Sequence of chain 3.C:
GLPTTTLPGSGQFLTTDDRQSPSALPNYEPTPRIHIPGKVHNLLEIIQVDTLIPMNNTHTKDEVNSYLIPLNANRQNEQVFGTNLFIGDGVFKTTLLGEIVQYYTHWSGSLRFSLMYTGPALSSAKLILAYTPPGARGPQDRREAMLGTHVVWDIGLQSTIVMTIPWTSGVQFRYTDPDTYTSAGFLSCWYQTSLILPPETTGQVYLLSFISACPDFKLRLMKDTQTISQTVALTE

A protein and the small-molecule ligand that binds it are described below.
Small molecule (SMILES): Cc1cc(CCCOc2c(C)cc(-c3noc(C(F)(F)F)n3)cc2C)on1

Binding-site contacts:
Ligand atom CM4 contacts residue PHE186 of chain 2.A at 3.5 Å (hydrophobic).
Ligand atom O1A contacts residue PHE186 of chain 2.A at 3.4 Å.
Ligand atom C3C contacts residue TYR128 of chain 2.A at 3.1 Å (hydrophobic).
Ligand atom C3 contacts residue LEU106 of chain 2.A at 3.4 Å (hydrophobic).
Ligand atom C3B contacts residue MET224 of chain 2.A at 3.6 Å (hydrophobic).
Ligand atom F3 contacts residue VAL176 of chain 2.A at 3.6 Å.
Ligand atom F1 contacts residue MET224 of chain 2.A at 3.7 Å.
Ligand atom F2 contacts residue PHE186 of chain 2.A at 3.1 Å.
Ligand atom N1A contacts residue PRO174 of chain 2.A at 3.5 Å.
Ligand atom C4B contacts residue TYR152 of chain 2.A at 3.6 Å (hydrophobic).
Ligand atom CM4 contacts residue ALA150 of chain 2.A at 3.7 Å (hydrophobic).
Ligand atom CM6 contacts residue TYR152 of chain 2.A at 3.4 Å (hydrophobic).
Ligand atom CM2 contacts residue MET224 of chain 2.A at 3.5 Å (hydrophobic).
Ligand atom N3A contacts residue TYR152 of chain 2.A at 3.5 Å.
Ligand atom CM4 contacts residue VAL176 of chain 2.A at 3.7 Å (hydrophobic).
Ligand atom F1 contacts residue PHE186 of chain 2.A at 3.3 Å.
Ligand atom N1A contacts residue ALA24 of chain 2.C at 3.3 Å.
Ligand atom CM2 contacts residue TYR128 of chain 2.A at 3.4 Å (hydrophobic).
Ligand atom O1A contacts residue ALA24 of chain 2.C at 3.4 Å.
Ligand atom F3 contacts residue PRO174 of chain 2.A at 3.1 Å.
Ligand atom CM3 contacts residue ASN219 of chain 2.A at 3.5 Å.
Ligand atom C1C contacts residue TYR128 of chain 2.A at 3.3 Å (hydrophobic).
Ligand atom F3 contacts residue ALA150 of chain 2.A at 3.0 Å.
Ligand atom N1A contacts residue PHE186 of chain 2.A at 3.5 Å.
Ligand atom C2A contacts residue PHE186 of chain 2.A at 3.3 Å (hydrophobic).
Ligand atom F3 contacts residue TYR152 of chain 2.A at 3.6 Å.
Ligand atom F3 contacts residue SER175 of chain 2.A at 2.8 Å.
Ligand atom C1C contacts residue TYR197 of chain 2.A at 3.7 Å (hydrophobic).
Ligand atom C4 contacts residue TYR197 of chain 2.A at 3.7 Å (hydrophobic).
Ligand atom CM6 contacts residue VAL191 of chain 2.A at 3.7 Å (hydrophobic).
Ligand atom F2 contacts residue VAL176 of chain 2.A at 2.7 Å.
Ligand atom C2C contacts residue TYR128 of chain 2.A at 3.2 Å (hydrophobic).
Ligand atom C3A contacts residue PHE186 of chain 2.A at 3.1 Å (hydrophobic).
Ligand atom C6B contacts residue TYR152 of chain 2.A at 3.6 Å (hydrophobic).
Ligand atom C2A contacts residue TYR152 of chain 2.A at 3.5 Å (hydrophobic).
Ligand atom O1A contacts residue PRO174 of chain 2.A at 3.4 Å.
Ligand atom N3A contacts residue PHE186 of chain 2.A at 3.1 Å.
Ligand atom C4 contacts residue LEU106 of chain 2.A at 3.3 Å (hydrophobic).
Ligand atom C5B contacts residue TYR152 of chain 2.A at 3.4 Å (hydrophobic).
Ligand atom O1 contacts residue MET221 of chain 2.A at 3.7 Å.

Sequence of chain 2.C:
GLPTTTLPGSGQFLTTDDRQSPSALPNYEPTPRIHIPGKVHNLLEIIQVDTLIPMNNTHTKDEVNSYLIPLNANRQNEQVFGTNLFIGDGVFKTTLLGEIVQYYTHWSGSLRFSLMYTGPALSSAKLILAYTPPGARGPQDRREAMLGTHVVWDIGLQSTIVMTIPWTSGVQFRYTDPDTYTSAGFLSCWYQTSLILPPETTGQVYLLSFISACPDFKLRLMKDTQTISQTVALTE

Sequence of chain 2.A:
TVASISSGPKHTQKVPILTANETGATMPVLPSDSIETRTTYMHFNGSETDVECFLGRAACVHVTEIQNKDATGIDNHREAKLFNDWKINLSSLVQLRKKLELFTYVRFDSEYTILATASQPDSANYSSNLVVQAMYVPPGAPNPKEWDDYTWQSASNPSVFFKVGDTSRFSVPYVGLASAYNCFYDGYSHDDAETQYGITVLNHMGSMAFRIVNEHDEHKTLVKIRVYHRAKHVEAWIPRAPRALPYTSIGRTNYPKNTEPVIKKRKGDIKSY